This protein binds this small molecule.
Small molecule (SMILES): C[C@H](O)[C@H](N)[C@@H]1O[C@](O)(C(=O)O)C[C@H](O)[C@@H]1N

Sequence of chain 1.J:
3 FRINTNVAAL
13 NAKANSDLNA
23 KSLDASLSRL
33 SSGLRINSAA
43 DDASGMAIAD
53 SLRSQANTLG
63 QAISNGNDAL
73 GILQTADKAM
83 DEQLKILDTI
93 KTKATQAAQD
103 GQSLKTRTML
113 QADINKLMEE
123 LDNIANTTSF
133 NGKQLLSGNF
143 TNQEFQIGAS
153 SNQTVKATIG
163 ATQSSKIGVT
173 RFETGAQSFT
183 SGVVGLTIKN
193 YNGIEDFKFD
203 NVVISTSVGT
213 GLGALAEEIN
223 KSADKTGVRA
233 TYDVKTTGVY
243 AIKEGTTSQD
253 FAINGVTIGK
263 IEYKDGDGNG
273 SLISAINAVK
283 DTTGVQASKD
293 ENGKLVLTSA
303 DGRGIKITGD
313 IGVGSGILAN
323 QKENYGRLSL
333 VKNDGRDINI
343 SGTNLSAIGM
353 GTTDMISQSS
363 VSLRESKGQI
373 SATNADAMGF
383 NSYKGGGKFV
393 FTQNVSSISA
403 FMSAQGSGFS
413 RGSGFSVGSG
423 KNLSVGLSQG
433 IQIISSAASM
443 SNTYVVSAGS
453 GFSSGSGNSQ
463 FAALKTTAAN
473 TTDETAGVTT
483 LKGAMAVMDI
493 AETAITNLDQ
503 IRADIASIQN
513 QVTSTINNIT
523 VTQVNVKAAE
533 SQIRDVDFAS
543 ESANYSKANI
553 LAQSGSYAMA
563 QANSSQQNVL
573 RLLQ

Binding-site contacts:
Ligand atom C6 contacts residue VAL419 of chain 1.J at 3.8 Å (hydrophobic).
Ligand atom O1A contacts residue SER415 of chain 1.J at 3.9 Å.
Ligand atom C3 contacts residue GLY420 of chain 1.J at 3.5 Å.
Ligand atom O6 contacts residue VAL419 of chain 1.J at 4.0 Å.
Ligand atom C8 contacts residue ARG413 of chain 1.J at 4.4 Å.
Ligand atom C2 contacts residue GLY420 of chain 1.J at 4.5 Å.
Ligand atom O4 contacts residue SER418 of chain 1.J at 4.3 Å.
Ligand atom O8 contacts residue SER418 of chain 1.J at 3.4 Å.
Ligand atom C4 contacts residue GLY420 of chain 1.J at 4.5 Å.
Ligand atom C2 contacts residue SER418 of chain 1.J at 1.4 Å.
Ligand atom O1A contacts residue SER421 of chain 1.J at 3.1 Å (h-bond).
Ligand atom N7 contacts residue ARG413 of chain 1.J at 4.4 Å.
Ligand atom O8 contacts residue VAL419 of chain 1.J at 3.3 Å.
Ligand atom C5 contacts residue SER418 of chain 1.J at 4.3 Å.
Ligand atom C4 contacts residue SER418 of chain 1.J at 3.9 Å.
Ligand atom C1 contacts residue SER415 of chain 1.J at 4.2 Å.
Ligand atom C3 contacts residue SER418 of chain 1.J at 2.7 Å.
Ligand atom O6 contacts residue SER418 of chain 1.J at 2.4 Å (h-bond).
Ligand atom C2 contacts residue SER421 of chain 1.J at 3.1 Å.
Ligand atom O1A contacts residue SER418 of chain 1.J at 2.3 Å (h-bond).
Ligand atom C3 contacts residue VAL419 of chain 1.J at 3.8 Å (hydrophobic).
Ligand atom C1 contacts residue SER418 of chain 1.J at 1.8 Å.
Ligand atom C3 contacts residue SER421 of chain 1.J at 3.2 Å.
Ligand atom O1B contacts residue SER418 of chain 1.J at 2.7 Å (h-bond).
Ligand atom O1B contacts residue SER415 of chain 1.J at 3.9 Å.
Ligand atom C2 contacts residue VAL419 of chain 1.J at 3.7 Å (hydrophobic).
Ligand atom O1A contacts residue GLY416 of chain 1.J at 3.7 Å.
Ligand atom C1 contacts residue SER421 of chain 1.J at 3.5 Å.
Ligand atom C7 contacts residue ARG413 of chain 1.J at 4.2 Å.
Ligand atom C6 contacts residue SER418 of chain 1.J at 3.6 Å.
Ligand atom O1B contacts residue ARG413 of chain 1.J at 2.9 Å (salt-bridge).
Ligand atom C8 contacts residue VAL419 of chain 1.J at 4.0 Å (hydrophobic).
Ligand atom C1 contacts residue ARG413 of chain 1.J at 4.0 Å.
Ligand atom C9 contacts residue ARG413 of chain 1.J at 3.3 Å.